The small molecule below binds the protein below.
Small molecule (SMILES): CC(=O)N[C@@H]1[C@@H](O)[C@@H](O)[C@@H](CO)O[C@@H]1O

Sequence of chain 1.A:
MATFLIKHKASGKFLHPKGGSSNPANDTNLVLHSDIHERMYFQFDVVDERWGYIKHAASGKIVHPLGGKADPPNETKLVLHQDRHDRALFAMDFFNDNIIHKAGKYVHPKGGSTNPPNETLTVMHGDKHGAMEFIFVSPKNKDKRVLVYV

Binding-site contacts:
Ligand atom O3 contacts residue HIS111 of chain 1.A at 4.2 Å.
Ligand atom C2 contacts residue GLY114 of chain 1.A at 3.9 Å.
Ligand atom O3 contacts residue ASP130 of chain 1.A at 2.7 Å (salt-bridge).
Ligand atom O6 contacts residue GLU78 of chain 1.A at 2.8 Å (salt-bridge).
Ligand atom O6 contacts residue LYS113 of chain 1.A at 3.4 Å.
Ligand atom C6 contacts residue LYS113 of chain 1.A at 4.2 Å.
Ligand atom O5 contacts residue GLY115 of chain 1.A at 3.4 Å (h-bond).
Ligand atom C6 contacts residue GLY115 of chain 1.A at 4.0 Å.
Ligand atom N2 contacts residue ASP130 of chain 1.A at 4.3 Å.
Ligand atom C6 contacts residue GLY114 of chain 1.A at 3.4 Å.
Ligand atom O4 contacts residue HIS132 of chain 1.A at 3.1 Å (h-bond).
Ligand atom C6 contacts residue VAL126 of chain 1.A at 3.8 Å (hydrophobic).
Ligand atom C5 contacts residue HIS128 of chain 1.A at 3.7 Å.
Ligand atom C1 contacts residue GLY115 of chain 1.A at 4.2 Å.
Ligand atom C4 contacts residue HIS132 of chain 1.A at 4.0 Å.
Ligand atom C6 contacts residue GLU78 of chain 1.A at 3.8 Å.
Ligand atom O6 contacts residue GLY114 of chain 1.A at 2.8 Å (h-bond).
Ligand atom C3 contacts residue ASP130 of chain 1.A at 3.4 Å.
Ligand atom C3 contacts residue HIS132 of chain 1.A at 3.9 Å.
Ligand atom C5 contacts residue GLU78 of chain 1.A at 3.9 Å.
Ligand atom O4 contacts residue GLY115 of chain 1.A at 3.2 Å.
Ligand atom C1 contacts residue GLY114 of chain 1.A at 3.6 Å.
Ligand atom C8 contacts residue GLY114 of chain 1.A at 3.6 Å.
Ligand atom O4 contacts residue GLY114 of chain 1.A at 4.2 Å.
Ligand atom O4 contacts residue HIS111 of chain 1.A at 2.7 Å (h-bond).
Ligand atom O4 contacts residue PRO112 of chain 1.A at 4.3 Å.
Ligand atom C5 contacts residue GLY114 of chain 1.A at 4.0 Å.
Ligand atom C6 contacts residue HIS111 of chain 1.A at 4.0 Å.
Ligand atom C4 contacts residue HIS128 of chain 1.A at 3.8 Å.
Ligand atom C6 contacts residue HIS128 of chain 1.A at 4.1 Å.
Ligand atom O6 contacts residue PRO112 of chain 1.A at 3.8 Å.
Ligand atom C6 contacts residue PRO112 of chain 1.A at 3.5 Å (hydrophobic).
Ligand atom O5 contacts residue GLY114 of chain 1.A at 3.0 Å.
Ligand atom O3 contacts residue HIS128 of chain 1.A at 4.3 Å.
Ligand atom C4 contacts residue HIS111 of chain 1.A at 3.4 Å.
Ligand atom O3 contacts residue HIS132 of chain 1.A at 2.9 Å (h-bond).
Ligand atom C3 contacts residue HIS128 of chain 1.A at 4.0 Å.
Ligand atom O1 contacts residue GLU78 of chain 1.A at 4.0 Å.
Ligand atom C5 contacts residue GLY115 of chain 1.A at 4.2 Å.
Ligand atom O6 contacts residue VAL126 of chain 1.A at 3.5 Å.